The protein below binds the small molecule below.
Small molecule (SMILES): Cc1c(O)cccc1C(=O)N[C@@H](Cc1ccccc1)C(O)C(=O)N1CSC(C)(C)[C@H]1C(=O)NC(C)(C)C

Sequence of chain 1.B:
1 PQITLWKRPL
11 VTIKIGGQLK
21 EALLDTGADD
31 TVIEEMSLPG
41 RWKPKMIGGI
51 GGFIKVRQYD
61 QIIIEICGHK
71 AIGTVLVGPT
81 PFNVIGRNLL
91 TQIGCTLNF

Binding-site contacts:
Ligand atom S17 contacts residue PRO81 of chain 1.B at 3.5 Å.
Ligand atom O25 contacts residue ALA28 of chain 1.B at 3.1 Å (h-bond).
Ligand atom S17 contacts residue GLY49 of chain 1.A at 3.7 Å.
Ligand atom O26 contacts residue ALA28 of chain 1.A at 3.3 Å (h-bond).
Ligand atom C1 contacts residue ASP30 of chain 1.B at 3.4 Å.
Ligand atom C4 contacts residue GLY48 of chain 1.B at 3.7 Å.
Ligand atom C7 contacts residue ALA28 of chain 1.B at 3.7 Å (hydrophobic).
Ligand atom C2 contacts residue ASP29 of chain 1.B at 3.4 Å.
Ligand atom C12 contacts residue ASP25 of chain 1.B at 3.3 Å.
Ligand atom C18 contacts residue ASP25 of chain 1.B at 3.6 Å.
Ligand atom C11 contacts residue ASP25 of chain 1.A at 3.4 Å.
Ligand atom C1 contacts residue ASP29 of chain 1.B at 3.6 Å.
Ligand atom C15 contacts residue GLY27 of chain 1.A at 3.6 Å.
Ligand atom O34 contacts residue ILE50 of chain 1.A at 3.6 Å.
Ligand atom C28 contacts residue GLY48 of chain 1.A at 3.5 Å.
Ligand atom O25 contacts residue ASP25 of chain 1.A at 3.1 Å (salt-bridge).
Ligand atom C21 contacts residue GLY49 of chain 1.B at 3.7 Å.
Ligand atom C10 contacts residue GLY27 of chain 1.B at 3.7 Å.
Ligand atom N14 contacts residue ASP25 of chain 1.B at 3.6 Å (salt-bridge).
Ligand atom O33 contacts residue ASP30 of chain 1.B at 2.7 Å (salt-bridge).
Ligand atom C13 contacts residue ASP25 of chain 1.A at 3.3 Å.
Ligand atom O32 contacts residue GLY49 of chain 1.A at 3.6 Å.
Ligand atom C21 contacts residue ILE50 of chain 1.B at 3.4 Å (hydrophobic).
Ligand atom C71 contacts residue GLY48 of chain 1.A at 3.4 Å.
Ligand atom C6 contacts residue ASP30 of chain 1.B at 3.5 Å.
Ligand atom C27 contacts residue GLY27 of chain 1.A at 3.6 Å.
Ligand atom N9 contacts residue GLY27 of chain 1.B at 3.0 Å (h-bond).
Ligand atom C22 contacts residue PHE82 of chain 1.A at 3.6 Å (hydrophobic).
Ligand atom O34 contacts residue GLY49 of chain 1.B at 3.7 Å.
Ligand atom C27 contacts residue LEU23 of chain 1.B at 3.5 Å (hydrophobic).
Ligand atom O25 contacts residue ASP25 of chain 1.B at 2.5 Å (salt-bridge).
Ligand atom C12 contacts residue ASP25 of chain 1.A at 3.3 Å.
Ligand atom C3 contacts residue GLY48 of chain 1.B at 3.3 Å.
Ligand atom O25 contacts residue GLY27 of chain 1.B at 2.8 Å.
Ligand atom C13 contacts residue ASP25 of chain 1.B at 3.4 Å.
Ligand atom C23 contacts residue PHE82 of chain 1.A at 3.4 Å (hydrophobic).
Ligand atom C27 contacts residue PHE82 of chain 1.B at 3.7 Å (hydrophobic).
Ligand atom O26 contacts residue GLY27 of chain 1.A at 3.4 Å.
Ligand atom O26 contacts residue ASP25 of chain 1.A at 2.5 Å (salt-bridge).
Ligand atom C22 contacts residue PRO81 of chain 1.A at 3.7 Å (hydrophobic).

Sequence of chain 1.A:
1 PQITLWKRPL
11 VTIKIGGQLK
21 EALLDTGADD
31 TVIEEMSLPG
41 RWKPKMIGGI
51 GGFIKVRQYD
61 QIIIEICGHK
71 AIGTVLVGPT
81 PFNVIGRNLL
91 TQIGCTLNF